A protein and the small-molecule ligand that binds it are described below.
Small molecule (SMILES): O=c1[nH]c(=O)c2[nH+]cn([C@@H]3O[C@H](COP(=O)(O)O)[C@@H](O)[C@H]3O)c2[nH]1

Binding-site contacts:
Ligand atom O2' contacts residue MOA1 of chain 2.D at 3.4 Å.
Ligand atom N1 contacts residue GLU431 of chain 2.A at 3.0 Å (salt-bridge).
Ligand atom C6 contacts residue GLY409 of chain 2.A at 3.6 Å.
Ligand atom O3P contacts residue SER317 of chain 2.A at 2.7 Å (h-bond).
Ligand atom C2' contacts residue ASP358 of chain 2.A at 3.5 Å.
Ligand atom C4 contacts residue ILE318 of chain 2.A at 3.5 Å (hydrophobic).
Ligand atom O3' contacts residue MET379 of chain 2.A at 3.6 Å.
Ligand atom O1P contacts residue TYR405 of chain 2.A at 2.6 Å (h-bond).
Ligand atom C3' contacts residue ASP358 of chain 2.A at 3.5 Å.
Ligand atom C4 contacts residue MOA1 of chain 2.D at 3.5 Å.
Ligand atom O1P contacts residue ARG382 of chain 2.A at 2.9 Å (salt-bridge).
Ligand atom O5' contacts residue GLY316 of chain 2.A at 3.6 Å.
Ligand atom C2 contacts residue MOA1 of chain 2.D at 3.2 Å.
Ligand atom N1 contacts residue ILE318 of chain 2.A at 3.4 Å (h-bond).
Ligand atom O2P contacts residue ARG382 of chain 2.A at 3.5 Å (salt-bridge).
Ligand atom O2P contacts residue GLY381 of chain 2.A at 2.8 Å (h-bond).
Ligand atom C2' contacts residue MOA1 of chain 2.D at 3.7 Å.
Ligand atom C5 contacts residue ILE318 of chain 2.A at 3.6 Å (hydrophobic).
Ligand atom C5 contacts residue GLU408 of chain 2.A at 3.7 Å.
Ligand atom O1P contacts residue SER317 of chain 2.A at 3.0 Å (h-bond).
Ligand atom N1 contacts residue MOA1 of chain 2.D at 3.4 Å (h-bond).
Ligand atom O2 contacts residue GLU431 of chain 2.A at 3.7 Å.
Ligand atom O3P contacts residue GLY316 of chain 2.A at 3.3 Å.
Ligand atom O3' contacts residue ASP358 of chain 2.A at 2.5 Å (salt-bridge).
Ligand atom C2 contacts residue ILE318 of chain 2.A at 3.7 Å (hydrophobic).
Ligand atom O6 contacts residue GLY409 of chain 2.A at 2.7 Å (h-bond).
Ligand atom N7 contacts residue GLY407 of chain 2.A at 3.5 Å.
Ligand atom O6 contacts residue GLY407 of chain 2.A at 3.2 Å.
Ligand atom P contacts residue SER317 of chain 2.A at 3.7 Å.
Ligand atom N1 contacts residue GLY432 of chain 2.A at 3.6 Å.
Ligand atom O2' contacts residue ASP358 of chain 2.A at 2.5 Å (salt-bridge).
Ligand atom O6 contacts residue GLY432 of chain 2.A at 3.2 Å.
Ligand atom C4' contacts residue ASP358 of chain 2.A at 3.6 Å.
Ligand atom N3 contacts residue MOA1 of chain 2.D at 3.5 Å (h-bond).
Ligand atom O3' contacts residue ALA57 of chain 2.A at 3.5 Å.
Ligand atom O6 contacts residue GLU408 of chain 2.A at 3.3 Å (salt-bridge).
Ligand atom O2 contacts residue MOA1 of chain 2.D at 3.6 Å.
Ligand atom O2 contacts residue CYS319 of chain 2.A at 2.9 Å.
Ligand atom N7 contacts residue GLU408 of chain 2.A at 2.9 Å (salt-bridge).
Ligand atom C2 contacts residue CYS319 of chain 2.A at 3.7 Å (hydrophobic).

Sequence of chain 2.A:
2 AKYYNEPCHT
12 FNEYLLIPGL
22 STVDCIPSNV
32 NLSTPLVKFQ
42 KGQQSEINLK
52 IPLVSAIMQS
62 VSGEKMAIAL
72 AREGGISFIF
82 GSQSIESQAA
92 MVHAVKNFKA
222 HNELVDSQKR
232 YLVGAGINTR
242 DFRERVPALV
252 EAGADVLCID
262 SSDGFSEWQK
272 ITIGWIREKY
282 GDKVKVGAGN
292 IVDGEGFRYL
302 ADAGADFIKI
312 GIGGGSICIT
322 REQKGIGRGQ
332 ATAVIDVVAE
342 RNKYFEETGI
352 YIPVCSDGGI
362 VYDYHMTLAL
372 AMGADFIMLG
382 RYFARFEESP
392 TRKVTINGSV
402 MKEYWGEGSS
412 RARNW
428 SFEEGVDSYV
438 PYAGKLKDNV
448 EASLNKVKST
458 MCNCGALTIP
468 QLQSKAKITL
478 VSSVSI